Binding-site contacts:
Ligand atom OD2 contacts residue ASN66 of chain 1.D at 3.9 Å.
Ligand atom OD1 contacts residue TRP170 of chain 1.D at 3.7 Å.
Ligand atom N contacts residue GLY80 of chain 1.D at 3.7 Å.
Ligand atom CD1 contacts residue TYR9 of chain 1.D at 3.6 Å (hydrophobic).
Ligand atom CG contacts residue ASN66 of chain 1.D at 3.9 Å.
Ligand atom CA contacts residue TYR7 of chain 1.D at 3.7 Å (hydrophobic).
Ligand atom CD2 contacts residue ASN66 of chain 1.D at 3.1 Å.
Ligand atom CB contacts residue VAL84 of chain 1.D at 3.6 Å (hydrophobic).
Ligand atom C contacts residue THR146 of chain 1.D at 3.7 Å.
Ligand atom O contacts residue TYR9 of chain 1.D at 3.4 Å (h-bond).
Ligand atom O contacts residue TYR87 of chain 1.D at 3.7 Å.
Ligand atom N contacts residue ASN66 of chain 1.D at 3.2 Å (h-bond).
Ligand atom C contacts residue TYR87 of chain 1.D at 3.7 Å (hydrophobic).
Ligand atom OD2 contacts residue ARG65 of chain 1.D at 2.8 Å (salt-bridge).
Ligand atom CA contacts residue ASN69 of chain 1.D at 3.8 Å.
Ligand atom CB contacts residue ALA70 of chain 1.D at 3.8 Å (hydrophobic).
Ligand atom CB contacts residue GLU166 of chain 1.D at 3.9 Å.
Ligand atom CB contacts residue ASN69 of chain 1.D at 3.4 Å.
Ligand atom OD1 contacts residue TYR62 of chain 1.D at 3.5 Å.
Ligand atom O contacts residue ASN69 of chain 1.D at 3.3 Å.
Ligand atom CD contacts residue TYR77 of chain 1.D at 3.8 Å (hydrophobic).
Ligand atom O contacts residue TYR102 of chain 1.D at 3.3 Å (h-bond).
Ligand atom CA contacts residue TYR9 of chain 1.D at 3.9 Å (hydrophobic).
Ligand atom OD2 contacts residue GLU166 of chain 1.D at 3.6 Å.
Ligand atom CA contacts residue TYR162 of chain 1.D at 3.7 Å (hydrophobic).
Ligand atom N contacts residue TYR7 of chain 1.D at 3.6 Å.
Ligand atom O contacts residue TYR162 of chain 1.D at 3.6 Å.
Ligand atom CE1 contacts residue ALA24 of chain 1.D at 3.6 Å (hydrophobic).
Ligand atom CB contacts residue ASN66 of chain 1.D at 3.6 Å.
Ligand atom O contacts residue ASN83 of chain 1.D at 3.4 Å.
Ligand atom CG contacts residue ASN66 of chain 1.D at 3.8 Å.
Ligand atom CG contacts residue ARG65 of chain 1.D at 3.8 Å.
Ligand atom C contacts residue ASN69 of chain 1.D at 3.0 Å.
Ligand atom N contacts residue TYR162 of chain 1.D at 2.4 Å (h-bond).
Ligand atom OXT contacts residue TYR87 of chain 1.D at 2.8 Å (h-bond).
Ligand atom OXT contacts residue THR146 of chain 1.D at 2.7 Å (h-bond).
Ligand atom CD contacts residue TRP150 of chain 1.D at 3.9 Å (hydrophobic).
Ligand atom CA contacts residue THR146 of chain 1.D at 3.6 Å.
Ligand atom CB contacts residue THR146 of chain 1.D at 3.9 Å.
Ligand atom N contacts residue ASN69 of chain 1.D at 3.8 Å.

This small molecule binds to this protein.
Small molecule (SMILES): N[C@@H](CC(=O)O)C(=O)N[C@H](C=O)Cc1ccccc1.O=C(O)[C@@H]1CCCN1

Sequence of chain 1.D:
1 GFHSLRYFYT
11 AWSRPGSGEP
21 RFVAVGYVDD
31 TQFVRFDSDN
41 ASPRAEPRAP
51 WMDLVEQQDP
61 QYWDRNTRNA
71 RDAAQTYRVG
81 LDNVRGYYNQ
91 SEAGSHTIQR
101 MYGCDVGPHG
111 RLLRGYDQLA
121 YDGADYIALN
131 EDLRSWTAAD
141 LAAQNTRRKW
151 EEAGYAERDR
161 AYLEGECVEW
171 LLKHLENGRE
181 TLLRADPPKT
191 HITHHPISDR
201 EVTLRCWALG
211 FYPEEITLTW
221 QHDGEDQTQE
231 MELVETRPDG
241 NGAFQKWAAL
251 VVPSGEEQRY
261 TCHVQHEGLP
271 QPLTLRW